Binding-site contacts:
Ligand atom C2 contacts residue TYR793 of chain 1.A at 3.7 Å (hydrophobic).
Ligand atom C1 contacts residue ASN706 of chain 1.C at 1.4 Å.
Ligand atom O3 contacts residue TYR793 of chain 1.A at 4.4 Å.
Ligand atom C7 contacts residue ASN706 of chain 1.C at 3.6 Å.
Ligand atom N2 contacts residue ASN706 of chain 1.C at 2.9 Å (h-bond).
Ligand atom O6 contacts residue TYR793 of chain 1.A at 4.1 Å.
Ligand atom C2 contacts residue ASN706 of chain 1.C at 2.4 Å.
Ligand atom N2 contacts residue TYR793 of chain 1.A at 4.0 Å.
Ligand atom C1 contacts residue TYR793 of chain 1.A at 4.2 Å (hydrophobic).
Ligand atom O5 contacts residue ASN706 of chain 1.C at 2.4 Å (h-bond).
Ligand atom C5 contacts residue ASN706 of chain 1.C at 3.7 Å.
Ligand atom O5 contacts residue TYR793 of chain 1.A at 4.1 Å.
Ligand atom O7 contacts residue ASN706 of chain 1.C at 3.8 Å.
Ligand atom C3 contacts residue ASN706 of chain 1.C at 3.8 Å.
Ligand atom C4 contacts residue ASN706 of chain 1.C at 4.2 Å.

Sequence of chain 1.C:
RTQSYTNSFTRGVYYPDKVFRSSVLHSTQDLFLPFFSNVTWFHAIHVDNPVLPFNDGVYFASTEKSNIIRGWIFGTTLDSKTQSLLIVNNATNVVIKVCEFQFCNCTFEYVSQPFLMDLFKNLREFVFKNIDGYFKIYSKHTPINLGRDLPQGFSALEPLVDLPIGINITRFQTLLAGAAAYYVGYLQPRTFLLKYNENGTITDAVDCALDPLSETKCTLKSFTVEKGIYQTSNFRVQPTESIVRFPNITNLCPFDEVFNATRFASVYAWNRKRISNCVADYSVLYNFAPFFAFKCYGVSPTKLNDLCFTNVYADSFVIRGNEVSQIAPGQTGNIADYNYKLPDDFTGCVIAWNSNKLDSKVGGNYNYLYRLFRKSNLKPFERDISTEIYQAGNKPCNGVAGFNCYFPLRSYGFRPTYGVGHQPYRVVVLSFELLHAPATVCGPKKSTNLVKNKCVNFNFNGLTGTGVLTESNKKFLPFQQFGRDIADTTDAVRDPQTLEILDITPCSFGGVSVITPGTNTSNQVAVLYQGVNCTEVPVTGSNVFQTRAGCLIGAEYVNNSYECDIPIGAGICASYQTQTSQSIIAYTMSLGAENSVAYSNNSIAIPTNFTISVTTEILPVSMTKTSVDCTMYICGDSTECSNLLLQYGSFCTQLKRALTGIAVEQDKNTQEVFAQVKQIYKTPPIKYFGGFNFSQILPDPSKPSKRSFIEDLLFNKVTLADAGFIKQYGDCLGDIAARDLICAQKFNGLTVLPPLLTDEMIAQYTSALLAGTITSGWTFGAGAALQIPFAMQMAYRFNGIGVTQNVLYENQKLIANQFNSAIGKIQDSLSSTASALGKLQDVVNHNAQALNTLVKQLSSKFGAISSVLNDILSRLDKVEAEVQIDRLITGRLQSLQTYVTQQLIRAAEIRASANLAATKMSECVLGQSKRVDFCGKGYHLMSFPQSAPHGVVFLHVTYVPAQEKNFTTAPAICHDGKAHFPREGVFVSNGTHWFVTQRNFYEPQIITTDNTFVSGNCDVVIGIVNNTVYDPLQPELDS

This small molecule binds to this protein.
Small molecule (SMILES): CC(=O)N[C@@H]1[C@@H](O)[C@H](O)[C@@H](CO)O[C@H]1O

Sequence of chain 1.A:
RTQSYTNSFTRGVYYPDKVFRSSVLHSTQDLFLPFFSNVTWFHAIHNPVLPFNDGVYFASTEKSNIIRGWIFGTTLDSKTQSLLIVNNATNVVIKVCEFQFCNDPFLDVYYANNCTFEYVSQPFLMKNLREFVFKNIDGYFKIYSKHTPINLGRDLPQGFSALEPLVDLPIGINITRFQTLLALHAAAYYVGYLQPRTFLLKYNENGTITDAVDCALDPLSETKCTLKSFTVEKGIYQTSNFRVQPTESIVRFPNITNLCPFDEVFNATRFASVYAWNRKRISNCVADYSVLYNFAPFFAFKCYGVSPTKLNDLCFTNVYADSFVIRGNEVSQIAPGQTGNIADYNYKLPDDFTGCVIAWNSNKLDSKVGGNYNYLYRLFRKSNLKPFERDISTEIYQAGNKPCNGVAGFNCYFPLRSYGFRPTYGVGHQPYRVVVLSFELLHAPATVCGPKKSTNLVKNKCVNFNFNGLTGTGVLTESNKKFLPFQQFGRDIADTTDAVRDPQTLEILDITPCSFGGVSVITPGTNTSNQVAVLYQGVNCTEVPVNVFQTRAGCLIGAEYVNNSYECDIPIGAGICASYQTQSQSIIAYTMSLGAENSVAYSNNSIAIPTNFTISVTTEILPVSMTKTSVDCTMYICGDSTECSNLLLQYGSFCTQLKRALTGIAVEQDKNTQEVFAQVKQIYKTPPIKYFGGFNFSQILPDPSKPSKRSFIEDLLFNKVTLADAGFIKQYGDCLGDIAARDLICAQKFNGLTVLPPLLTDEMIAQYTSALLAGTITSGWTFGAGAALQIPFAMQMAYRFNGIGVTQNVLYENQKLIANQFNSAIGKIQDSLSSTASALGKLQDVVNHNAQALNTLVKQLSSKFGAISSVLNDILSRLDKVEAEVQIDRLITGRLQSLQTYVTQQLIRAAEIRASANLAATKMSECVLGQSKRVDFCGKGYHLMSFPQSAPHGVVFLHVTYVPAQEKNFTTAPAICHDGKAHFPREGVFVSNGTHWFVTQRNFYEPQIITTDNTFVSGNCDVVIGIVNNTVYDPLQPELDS